Sequence of chain 1.B:
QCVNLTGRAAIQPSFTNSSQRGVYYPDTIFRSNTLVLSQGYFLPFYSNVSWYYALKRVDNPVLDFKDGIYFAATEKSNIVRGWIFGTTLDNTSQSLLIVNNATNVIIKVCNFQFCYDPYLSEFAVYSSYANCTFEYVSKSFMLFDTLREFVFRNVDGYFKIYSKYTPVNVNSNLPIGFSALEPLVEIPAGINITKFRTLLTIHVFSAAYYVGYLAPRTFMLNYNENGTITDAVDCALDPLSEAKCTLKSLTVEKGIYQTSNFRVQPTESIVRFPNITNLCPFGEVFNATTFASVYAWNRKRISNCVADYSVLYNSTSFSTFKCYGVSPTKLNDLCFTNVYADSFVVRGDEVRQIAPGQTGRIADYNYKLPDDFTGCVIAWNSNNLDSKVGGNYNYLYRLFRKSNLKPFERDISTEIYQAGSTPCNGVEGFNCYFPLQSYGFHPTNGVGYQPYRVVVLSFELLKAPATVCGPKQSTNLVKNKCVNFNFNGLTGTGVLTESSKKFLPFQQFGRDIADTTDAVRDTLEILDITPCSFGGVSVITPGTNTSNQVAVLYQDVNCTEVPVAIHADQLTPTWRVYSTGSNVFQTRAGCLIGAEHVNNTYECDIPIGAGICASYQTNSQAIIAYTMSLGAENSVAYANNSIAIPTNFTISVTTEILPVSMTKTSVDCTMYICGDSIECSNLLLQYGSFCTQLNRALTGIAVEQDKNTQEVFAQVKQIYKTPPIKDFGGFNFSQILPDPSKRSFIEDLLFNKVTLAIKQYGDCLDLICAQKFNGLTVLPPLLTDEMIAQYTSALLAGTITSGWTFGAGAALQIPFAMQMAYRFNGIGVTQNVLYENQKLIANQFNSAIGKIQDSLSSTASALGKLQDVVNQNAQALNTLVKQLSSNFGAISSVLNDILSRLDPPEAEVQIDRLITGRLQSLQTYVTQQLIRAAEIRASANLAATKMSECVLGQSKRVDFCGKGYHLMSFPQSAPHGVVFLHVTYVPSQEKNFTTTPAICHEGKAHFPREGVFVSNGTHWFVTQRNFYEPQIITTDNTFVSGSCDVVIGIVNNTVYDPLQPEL

This small molecule binds to this protein.
Small molecule (SMILES): CC(=O)N[C@@H]1[C@@H](O)[C@H](O)[C@@H](CO)O[C@H]1O

Binding-site contacts:
Ligand atom O7 contacts residue THR124 of chain 1.B at 3.1 Å (h-bond).
Ligand atom C1 contacts residue ASN122 of chain 1.B at 1.4 Å.
Ligand atom C7 contacts residue ASN122 of chain 1.B at 3.5 Å.
Ligand atom C5 contacts residue ASN122 of chain 1.B at 3.7 Å.
Ligand atom C6 contacts residue ASN125 of chain 1.B at 3.4 Å.
Ligand atom N2 contacts residue ASN122 of chain 1.B at 2.9 Å (h-bond).
Ligand atom O7 contacts residue ASN122 of chain 1.B at 3.8 Å.
Ligand atom O6 contacts residue VAL170 of chain 1.B at 3.4 Å.
Ligand atom C7 contacts residue THR124 of chain 1.B at 4.1 Å.
Ligand atom O5 contacts residue ILE127 of chain 1.B at 4.3 Å.
Ligand atom O5 contacts residue ASN122 of chain 1.B at 2.4 Å (h-bond).
Ligand atom C3 contacts residue ASN122 of chain 1.B at 3.8 Å.
Ligand atom C6 contacts residue VAL170 of chain 1.B at 4.1 Å (hydrophobic).
Ligand atom C1 contacts residue ASN125 of chain 1.B at 4.5 Å.
Ligand atom C4 contacts residue ASN122 of chain 1.B at 4.2 Å.
Ligand atom O6 contacts residue ASN125 of chain 1.B at 2.3 Å (h-bond).
Ligand atom O5 contacts residue ASN125 of chain 1.B at 4.1 Å.
Ligand atom C5 contacts residue ASN125 of chain 1.B at 3.8 Å.
Ligand atom C2 contacts residue ASN122 of chain 1.B at 2.4 Å.